Sequence of chain 6.A:
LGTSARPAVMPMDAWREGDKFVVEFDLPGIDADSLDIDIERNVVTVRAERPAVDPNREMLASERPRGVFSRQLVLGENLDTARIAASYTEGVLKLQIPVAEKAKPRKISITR

Sequence of chain 4.A:
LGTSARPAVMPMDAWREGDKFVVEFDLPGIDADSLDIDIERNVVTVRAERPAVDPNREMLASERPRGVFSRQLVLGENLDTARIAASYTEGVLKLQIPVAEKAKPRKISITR

Binding-site contacts:
Ligand atom O contacts residue LEU78 of chain 6.A at 3.0 Å.
Ligand atom CA contacts residue GLN90 of chain 4.A at 3.3 Å.
Ligand atom CG contacts residue GLN90 of chain 4.A at 4.2 Å.
Ligand atom N contacts residue VAL117 of chain 7.A at 3.5 Å.
Ligand atom O contacts residue VAL92 of chain 7.A at 4.2 Å.
Ligand atom C contacts residue LEU78 of chain 6.A at 4.0 Å (hydrophobic).
Ligand atom O contacts residue GLN90 of chain 4.A at 3.1 Å (h-bond).
Ligand atom N contacts residue VAL92 of chain 7.A at 2.8 Å (h-bond).
Ligand atom CD contacts residue GLN90 of chain 4.A at 4.1 Å.
Ligand atom O contacts residue LEU97 of chain 7.A at 3.7 Å.
Ligand atom NH2 contacts residue GLU58 of chain 4.A at 2.2 Å (salt-bridge).
Ligand atom NE contacts residue GLU58 of chain 4.A at 4.2 Å.
Ligand atom CB contacts residue GLY94 of chain 7.A at 3.9 Å.
Ligand atom CA contacts residue LEU97 of chain 7.A at 4.0 Å (hydrophobic).
Ligand atom CA contacts residue VAL117 of chain 7.A at 4.0 Å (hydrophobic).
Ligand atom NH2 contacts residue GLY94 of chain 7.A at 3.5 Å.
Ligand atom C contacts residue GLY94 of chain 7.A at 3.6 Å.
Ligand atom O contacts residue LEU93 of chain 7.A at 3.6 Å.
Ligand atom C contacts residue VAL92 of chain 7.A at 3.5 Å (hydrophobic).
Ligand atom O contacts residue PHE39 of chain 7.A at 4.1 Å.
Ligand atom O contacts residue GLY94 of chain 7.A at 2.9 Å (h-bond).
Ligand atom CB contacts residue VAL92 of chain 7.A at 3.8 Å (hydrophobic).
Ligand atom CZ contacts residue VAL61 of chain 4.A at 4.0 Å (hydrophobic).
Ligand atom CB contacts residue PHE39 of chain 7.A at 3.9 Å (hydrophobic).
Ligand atom CA contacts residue PHE39 of chain 7.A at 3.6 Å (hydrophobic).
Ligand atom CD1 contacts residue GLN90 of chain 4.A at 3.6 Å.
Ligand atom CB contacts residue GLN90 of chain 4.A at 3.5 Å.
Ligand atom NH1 contacts residue VAL61 of chain 4.A at 4.1 Å.
Ligand atom CD1 contacts residue LEU91 of chain 7.A at 3.8 Å (hydrophobic).
Ligand atom NH1 contacts residue GLN90 of chain 4.A at 3.2 Å (h-bond).
Ligand atom CD2 contacts residue VAL92 of chain 7.A at 3.9 Å (hydrophobic).
Ligand atom CZ contacts residue GLU58 of chain 4.A at 3.5 Å.
Ligand atom CZ contacts residue GLY94 of chain 7.A at 3.9 Å.
Ligand atom NH2 contacts residue VAL61 of chain 4.A at 3.9 Å.
Ligand atom CG contacts residue VAL92 of chain 7.A at 4.1 Å (hydrophobic).
Ligand atom C contacts residue GLN90 of chain 4.A at 3.9 Å.
Ligand atom CA contacts residue VAL92 of chain 7.A at 3.2 Å (hydrophobic).
Ligand atom CD2 contacts residue VAL92 of chain 4.A at 4.0 Å (hydrophobic).
Ligand atom NE contacts residue GLY94 of chain 7.A at 3.9 Å.
Ligand atom C contacts residue PHE39 of chain 7.A at 4.0 Å (hydrophobic).

A protein and the small-molecule ligand that binds it are described below.
Small molecule (SMILES): CC(C)C[C@@H](C=O)NC(=O)[C@H](CC(C)C)NC(=O)[C@H](CCCN=C(N)N)NC(=O)CN

Sequence of chain 7.A:
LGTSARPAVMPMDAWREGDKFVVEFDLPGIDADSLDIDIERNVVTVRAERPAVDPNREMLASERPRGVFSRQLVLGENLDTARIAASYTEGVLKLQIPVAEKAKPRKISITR